Sequence of chain 1.A:
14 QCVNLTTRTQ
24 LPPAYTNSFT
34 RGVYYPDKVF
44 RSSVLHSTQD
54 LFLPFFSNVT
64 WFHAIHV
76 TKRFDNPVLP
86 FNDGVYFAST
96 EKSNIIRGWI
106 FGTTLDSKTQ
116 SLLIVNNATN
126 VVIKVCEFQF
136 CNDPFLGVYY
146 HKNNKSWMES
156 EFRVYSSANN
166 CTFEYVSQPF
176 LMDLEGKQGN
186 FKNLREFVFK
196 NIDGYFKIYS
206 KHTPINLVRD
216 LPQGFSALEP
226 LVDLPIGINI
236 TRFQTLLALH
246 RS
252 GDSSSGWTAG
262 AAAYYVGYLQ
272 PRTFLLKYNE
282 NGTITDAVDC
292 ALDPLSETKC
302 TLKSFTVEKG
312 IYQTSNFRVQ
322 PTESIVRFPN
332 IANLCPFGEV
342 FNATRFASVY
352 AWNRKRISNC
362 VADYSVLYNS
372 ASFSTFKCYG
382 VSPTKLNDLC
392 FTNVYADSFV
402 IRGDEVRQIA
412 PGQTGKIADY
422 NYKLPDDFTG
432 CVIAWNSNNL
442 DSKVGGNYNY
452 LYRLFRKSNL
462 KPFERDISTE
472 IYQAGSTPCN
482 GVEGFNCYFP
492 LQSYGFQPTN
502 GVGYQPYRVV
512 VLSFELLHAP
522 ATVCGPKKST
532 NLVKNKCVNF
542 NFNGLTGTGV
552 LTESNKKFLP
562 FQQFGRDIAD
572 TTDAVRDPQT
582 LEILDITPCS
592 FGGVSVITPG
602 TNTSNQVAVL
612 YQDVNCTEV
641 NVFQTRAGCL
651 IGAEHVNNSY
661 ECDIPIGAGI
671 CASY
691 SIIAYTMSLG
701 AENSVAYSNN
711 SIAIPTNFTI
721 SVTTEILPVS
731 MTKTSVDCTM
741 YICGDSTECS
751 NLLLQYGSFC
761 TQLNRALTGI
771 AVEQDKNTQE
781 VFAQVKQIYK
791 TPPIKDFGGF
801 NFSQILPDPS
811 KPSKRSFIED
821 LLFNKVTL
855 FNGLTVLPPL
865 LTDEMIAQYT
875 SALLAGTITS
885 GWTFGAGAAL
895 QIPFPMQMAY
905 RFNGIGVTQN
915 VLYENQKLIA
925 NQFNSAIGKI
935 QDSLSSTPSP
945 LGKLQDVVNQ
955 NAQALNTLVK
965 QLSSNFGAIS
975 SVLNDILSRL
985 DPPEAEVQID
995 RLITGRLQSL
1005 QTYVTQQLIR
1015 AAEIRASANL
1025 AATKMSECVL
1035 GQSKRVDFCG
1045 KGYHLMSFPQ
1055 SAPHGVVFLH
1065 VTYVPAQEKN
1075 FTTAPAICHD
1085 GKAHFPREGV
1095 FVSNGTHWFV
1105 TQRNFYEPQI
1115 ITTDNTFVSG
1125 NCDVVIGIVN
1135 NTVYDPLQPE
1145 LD

Binding-site contacts:
Ligand atom C8 contacts residue ASN657 of chain 1.A at 4.4 Å.
Ligand atom N2 contacts residue ASN657 of chain 1.A at 2.9 Å (h-bond).
Ligand atom C2 contacts residue ASN657 of chain 1.A at 2.5 Å.
Ligand atom O5 contacts residue ASN657 of chain 1.A at 2.5 Å (h-bond).
Ligand atom C4 contacts residue ASN657 of chain 1.A at 4.3 Å.
Ligand atom C7 contacts residue ASN657 of chain 1.A at 3.3 Å.
Ligand atom O7 contacts residue ASN657 of chain 1.A at 3.3 Å (h-bond).
Ligand atom O6 contacts residue ASN657 of chain 1.A at 4.0 Å.
Ligand atom C5 contacts residue ASN657 of chain 1.A at 3.7 Å.
Ligand atom C3 contacts residue ASN657 of chain 1.A at 3.8 Å.
Ligand atom C1 contacts residue ASN657 of chain 1.A at 1.5 Å.

A protein and the small-molecule ligand that binds it are described below.
Small molecule (SMILES): CC(=O)N[C@@H]1[C@@H](O)[C@H](O)[C@@H](CO)O[C@H]1O